Sequence of chain 1.A:
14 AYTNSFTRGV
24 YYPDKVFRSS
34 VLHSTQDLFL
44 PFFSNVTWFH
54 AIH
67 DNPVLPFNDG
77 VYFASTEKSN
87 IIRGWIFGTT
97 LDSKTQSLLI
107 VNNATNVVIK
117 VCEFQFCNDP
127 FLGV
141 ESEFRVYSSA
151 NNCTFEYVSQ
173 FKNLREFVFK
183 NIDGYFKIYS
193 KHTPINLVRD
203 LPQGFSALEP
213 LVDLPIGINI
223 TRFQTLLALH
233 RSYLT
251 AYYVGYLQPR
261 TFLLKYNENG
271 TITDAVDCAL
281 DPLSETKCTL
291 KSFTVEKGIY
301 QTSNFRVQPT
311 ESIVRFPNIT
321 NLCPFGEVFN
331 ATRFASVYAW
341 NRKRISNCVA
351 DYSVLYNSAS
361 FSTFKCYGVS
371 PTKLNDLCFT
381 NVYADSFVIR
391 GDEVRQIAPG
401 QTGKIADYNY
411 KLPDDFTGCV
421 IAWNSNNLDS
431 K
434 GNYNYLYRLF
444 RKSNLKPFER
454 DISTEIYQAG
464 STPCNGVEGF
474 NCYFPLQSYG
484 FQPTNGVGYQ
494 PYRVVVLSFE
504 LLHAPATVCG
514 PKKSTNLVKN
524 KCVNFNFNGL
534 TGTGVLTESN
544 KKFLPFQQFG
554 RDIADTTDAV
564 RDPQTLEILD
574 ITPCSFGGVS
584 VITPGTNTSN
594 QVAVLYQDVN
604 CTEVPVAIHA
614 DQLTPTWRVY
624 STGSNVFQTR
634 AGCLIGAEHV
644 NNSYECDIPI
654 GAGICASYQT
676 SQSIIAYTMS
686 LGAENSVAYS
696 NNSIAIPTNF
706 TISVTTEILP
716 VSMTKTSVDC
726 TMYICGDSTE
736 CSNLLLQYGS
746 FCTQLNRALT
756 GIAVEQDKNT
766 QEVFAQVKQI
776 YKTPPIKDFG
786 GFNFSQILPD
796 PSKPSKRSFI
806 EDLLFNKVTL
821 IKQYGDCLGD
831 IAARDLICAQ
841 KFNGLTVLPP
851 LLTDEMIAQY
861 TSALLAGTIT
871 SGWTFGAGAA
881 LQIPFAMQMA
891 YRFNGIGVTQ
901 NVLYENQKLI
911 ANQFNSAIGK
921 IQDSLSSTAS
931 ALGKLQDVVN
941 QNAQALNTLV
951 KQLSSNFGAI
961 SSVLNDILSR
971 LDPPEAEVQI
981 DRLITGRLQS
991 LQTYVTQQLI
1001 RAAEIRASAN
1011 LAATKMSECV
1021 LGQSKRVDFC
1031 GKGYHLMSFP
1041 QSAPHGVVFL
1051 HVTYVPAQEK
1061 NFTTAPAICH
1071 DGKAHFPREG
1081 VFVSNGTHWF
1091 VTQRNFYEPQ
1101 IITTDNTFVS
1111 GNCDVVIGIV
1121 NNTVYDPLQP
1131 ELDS

Binding-site contacts:
Ligand atom C8 contacts residue VAL114 of chain 1.A at 4.4 Å (hydrophobic).
Ligand atom C4 contacts residue ASN109 of chain 1.A at 4.2 Å.
Ligand atom C3 contacts residue ASN109 of chain 1.A at 3.8 Å.
Ligand atom O7 contacts residue ASN109 of chain 1.A at 3.9 Å.
Ligand atom O7 contacts residue PHE144 of chain 1.A at 4.1 Å.
Ligand atom C5 contacts residue ASN109 of chain 1.A at 3.6 Å.
Ligand atom C2 contacts residue ASN109 of chain 1.A at 2.4 Å.
Ligand atom N2 contacts residue ASN109 of chain 1.A at 2.9 Å (h-bond).
Ligand atom C7 contacts residue ASN109 of chain 1.A at 3.6 Å.
Ligand atom C1 contacts residue ASN109 of chain 1.A at 1.4 Å.
Ligand atom C2 contacts residue ASN112 of chain 1.A at 4.5 Å.
Ligand atom C8 contacts residue PHE144 of chain 1.A at 3.8 Å (hydrophobic).
Ligand atom O5 contacts residue ASN109 of chain 1.A at 2.3 Å (h-bond).
Ligand atom C7 contacts residue PHE144 of chain 1.A at 4.5 Å (hydrophobic).

This protein binds this small molecule.
Small molecule (SMILES): CC(=O)N[C@@H]1[C@@H](O)[C@H](O)[C@@H](CO)O[C@H]1O